A protein and the small-molecule ligand that binds it are described below.
Small molecule (SMILES): Cc1cc([C@@H](C)Nc2ccccc2C(=O)O)c2nc(N3CCOCC3)cc(=O)n2c1

Binding-site contacts:
Ligand atom C23 contacts residue LYS90 of chain 1.A at 3.7 Å.
Ligand atom O9 contacts residue GLY79 of chain 1.A at 3.6 Å.
Ligand atom C1 contacts residue ILE78 of chain 1.A at 3.5 Å (hydrophobic).
Ligand atom C8 contacts residue GLY79 of chain 1.A at 3.5 Å.
Ligand atom N3 contacts residue HIS80 of chain 1.A at 4.2 Å.
Ligand atom C7 contacts residue HIS80 of chain 1.A at 3.6 Å.
Ligand atom C26 contacts residue HIS80 of chain 1.A at 4.1 Å.
Ligand atom C27 contacts residue LYS90 of chain 1.A at 4.0 Å.
Ligand atom C24 contacts residue LYS90 of chain 1.A at 4.0 Å.
Ligand atom C8 contacts residue HIS80 of chain 1.A at 4.0 Å.
Ligand atom C27 contacts residue SER81 of chain 1.A at 3.2 Å.
Ligand atom C11 contacts residue HIS80 of chain 1.A at 3.3 Å.
Ligand atom C23 contacts residue VAL35 of chain 1.A at 4.1 Å (hydrophobic).
Ligand atom C2 contacts residue GLY79 of chain 1.A at 3.4 Å.
Ligand atom C26 contacts residue SER81 of chain 1.A at 3.6 Å.
Ligand atom C15 contacts residue HIS80 of chain 1.A at 3.1 Å.
Ligand atom C28 contacts residue LYS90 of chain 1.A at 3.6 Å.
Ligand atom N3 contacts residue ILE78 of chain 1.A at 3.9 Å.
Ligand atom C8 contacts residue ILE78 of chain 1.A at 4.2 Å (hydrophobic).
Ligand atom C15 contacts residue SER81 of chain 1.A at 3.9 Å.
Ligand atom C6 contacts residue HIS80 of chain 1.A at 2.9 Å.
Ligand atom N3 contacts residue GLY79 of chain 1.A at 3.4 Å.
Ligand atom C8 contacts residue ASN63 of chain 1.A at 4.2 Å.
Ligand atom C27 contacts residue HIS80 of chain 1.A at 3.9 Å.
Ligand atom C4 contacts residue GLY79 of chain 1.A at 4.1 Å.
Ligand atom C2 contacts residue ILE78 of chain 1.A at 3.0 Å (hydrophobic).
Ligand atom C27 contacts residue LYS88 of chain 1.A at 3.4 Å.
Ligand atom O9 contacts residue ASN63 of chain 1.A at 3.3 Å (h-bond).
Ligand atom C25 contacts residue LYS90 of chain 1.A at 3.7 Å.
Ligand atom C25 contacts residue LYS88 of chain 1.A at 3.6 Å.
Ligand atom N5 contacts residue HIS80 of chain 1.A at 3.4 Å (h-bond).
Ligand atom C25 contacts residue LEU89 of chain 1.A at 4.2 Å (hydrophobic).
Ligand atom C27 contacts residue GLY79 of chain 1.A at 4.1 Å.
Ligand atom C20 contacts residue ILE78 of chain 1.A at 3.4 Å (hydrophobic).
Ligand atom C25 contacts residue SER81 of chain 1.A at 3.9 Å.
Ligand atom O9 contacts residue ILE78 of chain 1.A at 3.8 Å.
Ligand atom C1 contacts residue GLY79 of chain 1.A at 4.1 Å.
Ligand atom N10 contacts residue HIS80 of chain 1.A at 2.8 Å (h-bond).
Ligand atom O30 contacts residue LYS90 of chain 1.A at 3.5 Å.
Ligand atom O29 contacts residue LYS90 of chain 1.A at 4.0 Å.

Sequence of chain 1.A:
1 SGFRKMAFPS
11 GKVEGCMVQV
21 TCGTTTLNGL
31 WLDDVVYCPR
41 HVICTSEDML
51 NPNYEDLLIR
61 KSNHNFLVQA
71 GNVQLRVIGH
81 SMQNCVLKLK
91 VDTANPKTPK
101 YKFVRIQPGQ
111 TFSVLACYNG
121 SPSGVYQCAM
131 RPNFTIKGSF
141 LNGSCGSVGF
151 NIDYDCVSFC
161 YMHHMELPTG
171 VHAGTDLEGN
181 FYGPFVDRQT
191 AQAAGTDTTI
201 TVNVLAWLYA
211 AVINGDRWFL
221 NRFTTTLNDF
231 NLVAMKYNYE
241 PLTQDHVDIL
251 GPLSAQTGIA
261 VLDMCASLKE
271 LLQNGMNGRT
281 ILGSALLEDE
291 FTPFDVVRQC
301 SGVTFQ